Sequence of chain 2.A:
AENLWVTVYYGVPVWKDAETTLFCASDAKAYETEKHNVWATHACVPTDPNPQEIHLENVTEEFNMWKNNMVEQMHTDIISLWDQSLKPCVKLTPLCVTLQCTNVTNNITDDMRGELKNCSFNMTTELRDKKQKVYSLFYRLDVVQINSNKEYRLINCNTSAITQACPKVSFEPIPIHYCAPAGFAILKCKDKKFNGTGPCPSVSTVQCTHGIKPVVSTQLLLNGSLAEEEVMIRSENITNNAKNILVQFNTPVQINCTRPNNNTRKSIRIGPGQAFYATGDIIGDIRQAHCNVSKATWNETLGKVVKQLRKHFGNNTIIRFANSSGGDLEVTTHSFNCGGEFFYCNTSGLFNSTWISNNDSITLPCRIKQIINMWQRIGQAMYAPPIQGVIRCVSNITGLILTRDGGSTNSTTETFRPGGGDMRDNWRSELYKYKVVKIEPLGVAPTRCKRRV

Binding-site contacts:
Ligand atom C5 contacts residue GLN263 of chain 2.A at 4.4 Å.
Ligand atom N2 contacts residue GLN263 of chain 2.A at 4.3 Å.
Ligand atom C5 contacts residue ASN265 of chain 2.A at 3.6 Å.
Ligand atom C8 contacts residue GLN263 of chain 2.A at 4.4 Å.
Ligand atom C8 contacts residue SER303 of chain 2.A at 3.4 Å.
Ligand atom O6 contacts residue ARG412 of chain 2.A at 4.1 Å.
Ligand atom C8 contacts residue SER381 of chain 2.A at 3.4 Å.
Ligand atom C8 contacts residue ASN301 of chain 2.A at 4.2 Å.
Ligand atom C7 contacts residue ASN265 of chain 2.A at 3.1 Å.
Ligand atom C3 contacts residue ASN265 of chain 2.A at 3.8 Å.
Ligand atom C7 contacts residue ASN301 of chain 2.A at 4.5 Å.
Ligand atom O6 contacts residue ASN265 of chain 2.A at 4.5 Å.
Ligand atom O7 contacts residue ASN265 of chain 2.A at 2.9 Å (h-bond).
Ligand atom C1 contacts residue ASN265 of chain 2.A at 1.4 Å.
Ligand atom N2 contacts residue ASN265 of chain 2.A at 2.9 Å (h-bond).
Ligand atom C1 contacts residue GLN263 of chain 2.A at 4.2 Å.
Ligand atom O7 contacts residue ASN301 of chain 2.A at 3.9 Å.
Ligand atom O5 contacts residue ASN265 of chain 2.A at 2.3 Å (h-bond).
Ligand atom C4 contacts residue ASN265 of chain 2.A at 4.2 Å.
Ligand atom C8 contacts residue ASN265 of chain 2.A at 4.3 Å.
Ligand atom C2 contacts residue ASN265 of chain 2.A at 2.5 Å.
Ligand atom O6 contacts residue VAL414 of chain 2.A at 4.0 Å.
Ligand atom C8 contacts residue VAL302 of chain 2.A at 4.1 Å (hydrophobic).
Ligand atom O7 contacts residue SER381 of chain 2.A at 3.7 Å.
Ligand atom C7 contacts residue SER381 of chain 2.A at 3.9 Å.
Ligand atom O5 contacts residue VAL414 of chain 2.A at 4.3 Å.

A small-molecule ligand and the protein it binds are described below.
Small molecule (SMILES): CC(=O)N[C@H]1[C@H](O[C@H]2[C@H](O)[C@@H](NC(C)=O)CO[C@@H]2CO)O[C@H](CO)[C@@H](O)[C@@H]1O